Sequence of chain 1.B:
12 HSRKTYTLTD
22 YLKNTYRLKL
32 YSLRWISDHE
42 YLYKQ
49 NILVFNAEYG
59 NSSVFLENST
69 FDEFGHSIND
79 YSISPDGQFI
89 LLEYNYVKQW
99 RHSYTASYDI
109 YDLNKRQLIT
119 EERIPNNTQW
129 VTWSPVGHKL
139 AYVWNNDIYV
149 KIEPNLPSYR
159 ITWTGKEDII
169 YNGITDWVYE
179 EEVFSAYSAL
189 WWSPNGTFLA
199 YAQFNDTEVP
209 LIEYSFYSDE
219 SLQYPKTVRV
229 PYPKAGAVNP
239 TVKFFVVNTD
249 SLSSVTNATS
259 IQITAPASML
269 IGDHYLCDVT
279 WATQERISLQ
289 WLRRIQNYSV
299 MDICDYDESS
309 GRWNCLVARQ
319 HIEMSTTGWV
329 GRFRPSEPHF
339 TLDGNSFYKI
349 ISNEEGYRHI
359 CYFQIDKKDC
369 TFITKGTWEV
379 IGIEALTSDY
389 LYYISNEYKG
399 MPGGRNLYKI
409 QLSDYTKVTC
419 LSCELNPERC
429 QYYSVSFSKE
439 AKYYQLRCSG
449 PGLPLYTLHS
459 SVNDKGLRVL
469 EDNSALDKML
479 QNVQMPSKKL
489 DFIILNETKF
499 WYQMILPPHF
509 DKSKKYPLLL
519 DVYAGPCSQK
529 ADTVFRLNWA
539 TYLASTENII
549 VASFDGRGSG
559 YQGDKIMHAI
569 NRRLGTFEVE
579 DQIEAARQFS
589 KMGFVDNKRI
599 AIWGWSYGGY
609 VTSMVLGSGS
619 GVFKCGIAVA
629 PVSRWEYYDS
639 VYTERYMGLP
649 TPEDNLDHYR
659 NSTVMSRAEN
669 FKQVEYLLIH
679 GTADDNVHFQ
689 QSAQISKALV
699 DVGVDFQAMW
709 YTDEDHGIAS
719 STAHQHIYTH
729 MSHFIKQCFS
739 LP

This protein binds this small molecule.
Small molecule (SMILES): CC(=O)N[C@@H]1[C@@H](O)[C@H](O)[C@@H](CO)O[C@H]1O

Binding-site contacts:
Ligand atom C5 contacts residue ASN124 of chain 1.B at 3.7 Å.
Ligand atom N2 contacts residue ASN124 of chain 1.B at 3.0 Å (h-bond).
Ligand atom C8 contacts residue ILE122 of chain 1.B at 4.0 Å (hydrophobic).
Ligand atom C8 contacts residue ASN124 of chain 1.B at 4.1 Å.
Ligand atom C4 contacts residue ASN124 of chain 1.B at 4.3 Å.
Ligand atom C2 contacts residue ASN124 of chain 1.B at 2.5 Å.
Ligand atom C8 contacts residue PRO123 of chain 1.B at 4.0 Å (hydrophobic).
Ligand atom C3 contacts residue ASN124 of chain 1.B at 3.9 Å.
Ligand atom C1 contacts residue ASN124 of chain 1.B at 1.4 Å.
Ligand atom O7 contacts residue ASN124 of chain 1.B at 3.4 Å (h-bond).
Ligand atom O5 contacts residue ASN124 of chain 1.B at 2.4 Å (h-bond).
Ligand atom C7 contacts residue ASN124 of chain 1.B at 3.4 Å.